Binding-site contacts:
Ligand atom C7 contacts residue HIS377 of chain 2.A at 3.4 Å.
Ligand atom O4 contacts residue GLY675 of chain 2.A at 2.9 Å (h-bond).
Ligand atom C3 contacts residue GLU672 of chain 2.A at 3.5 Å.
Ligand atom N1 contacts residue HIS377 of chain 2.A at 3.7 Å.
Ligand atom O6 contacts residue ASN484 of chain 2.A at 2.8 Å (h-bond).
Ligand atom N18 contacts residue LEU136 of chain 2.A at 3.5 Å.
Ligand atom C6 contacts residue HIS377 of chain 2.A at 3.4 Å.
Ligand atom O2 contacts residue GLU672 of chain 2.A at 3.3 Å (salt-bridge).
Ligand atom C1 contacts residue PO41 of chain 2.C at 3.4 Å.
Ligand atom C6 contacts residue LEU139 of chain 2.A at 3.5 Å (hydrophobic).
Ligand atom O3 contacts residue GLY675 of chain 2.A at 2.9 Å (h-bond).
Ligand atom N18 contacts residue ASN284 of chain 2.A at 2.9 Å (h-bond).
Ligand atom N17 contacts residue PO41 of chain 2.C at 3.8 Å.
Ligand atom O6 contacts residue VAL455 of chain 2.A at 3.6 Å.
Ligand atom C3 contacts residue PO41 of chain 2.C at 3.3 Å.
Ligand atom O3 contacts residue SER674 of chain 2.A at 3.2 Å (h-bond).
Ligand atom C7 contacts residue PO41 of chain 2.C at 3.8 Å.
Ligand atom C2 contacts residue HIS377 of chain 2.A at 3.3 Å.
Ligand atom C2 contacts residue PO41 of chain 2.C at 3.5 Å.
Ligand atom O6 contacts residue HIS377 of chain 2.A at 2.5 Å (h-bond).
Ligand atom O3 contacts residue ALA673 of chain 2.A at 3.8 Å.
Ligand atom C4 contacts residue GLY675 of chain 2.A at 3.8 Å.
Ligand atom N17 contacts residue HIS377 of chain 2.A at 3.2 Å (h-bond).
Ligand atom C3 contacts residue GLY675 of chain 2.A at 3.9 Å.
Ligand atom C6 contacts residue ASN484 of chain 2.A at 3.3 Å.
Ligand atom C5 contacts residue PO41 of chain 2.C at 3.7 Å.
Ligand atom C7 contacts residue ASN284 of chain 2.A at 3.2 Å.
Ligand atom O3 contacts residue PO41 of chain 2.C at 3.8 Å.
Ligand atom C6 contacts residue GLY135 of chain 2.A at 3.7 Å.
Ligand atom C5 contacts residue GLY135 of chain 2.A at 3.9 Å.
Ligand atom O4 contacts residue SER674 of chain 2.A at 3.5 Å.
Ligand atom O6 contacts residue LEU139 of chain 2.A at 3.5 Å.
Ligand atom O2 contacts residue PO41 of chain 2.C at 2.9 Å (h-bond).
Ligand atom N18 contacts residue HIS377 of chain 2.A at 3.2 Å.
Ligand atom N1 contacts residue PO41 of chain 2.C at 3.3 Å (h-bond).
Ligand atom O4 contacts residue ASN484 of chain 2.A at 3.3 Å (h-bond).
Ligand atom O2 contacts residue TYR573 of chain 2.A at 3.5 Å (h-bond).
Ligand atom C1 contacts residue HIS377 of chain 2.A at 3.4 Å.
Ligand atom N17 contacts residue LEU136 of chain 2.A at 3.3 Å.
Ligand atom O3 contacts residue GLU672 of chain 2.A at 2.6 Å (salt-bridge).

Sequence of chain 2.A:
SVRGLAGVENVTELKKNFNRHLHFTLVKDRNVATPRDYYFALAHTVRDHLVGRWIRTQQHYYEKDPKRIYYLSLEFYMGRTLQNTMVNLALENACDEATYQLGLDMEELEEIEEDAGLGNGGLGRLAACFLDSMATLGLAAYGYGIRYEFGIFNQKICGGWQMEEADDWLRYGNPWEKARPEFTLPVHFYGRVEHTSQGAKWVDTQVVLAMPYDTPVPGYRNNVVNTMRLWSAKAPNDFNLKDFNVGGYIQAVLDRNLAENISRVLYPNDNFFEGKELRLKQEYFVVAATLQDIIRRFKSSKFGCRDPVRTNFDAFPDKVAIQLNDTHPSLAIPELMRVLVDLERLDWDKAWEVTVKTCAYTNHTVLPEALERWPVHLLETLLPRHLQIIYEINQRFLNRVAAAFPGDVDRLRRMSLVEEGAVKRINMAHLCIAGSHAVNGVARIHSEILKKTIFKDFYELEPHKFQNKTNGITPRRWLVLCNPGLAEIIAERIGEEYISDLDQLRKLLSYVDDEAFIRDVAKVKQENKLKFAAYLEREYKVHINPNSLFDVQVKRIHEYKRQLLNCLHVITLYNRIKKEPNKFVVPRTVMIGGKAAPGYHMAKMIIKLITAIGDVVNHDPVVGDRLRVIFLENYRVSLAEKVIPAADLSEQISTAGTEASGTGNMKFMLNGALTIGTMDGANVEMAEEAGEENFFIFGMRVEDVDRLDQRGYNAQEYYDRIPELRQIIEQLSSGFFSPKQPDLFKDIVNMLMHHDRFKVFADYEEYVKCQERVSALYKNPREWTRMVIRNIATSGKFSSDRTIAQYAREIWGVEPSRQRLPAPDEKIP

This small molecule binds to this protein.
Small molecule (SMILES): OC[C@@H]1[C@@H](O)[C@H](O)[C@@H](O)c2cn[nH][n+]21